Sequence of chain 1.A:
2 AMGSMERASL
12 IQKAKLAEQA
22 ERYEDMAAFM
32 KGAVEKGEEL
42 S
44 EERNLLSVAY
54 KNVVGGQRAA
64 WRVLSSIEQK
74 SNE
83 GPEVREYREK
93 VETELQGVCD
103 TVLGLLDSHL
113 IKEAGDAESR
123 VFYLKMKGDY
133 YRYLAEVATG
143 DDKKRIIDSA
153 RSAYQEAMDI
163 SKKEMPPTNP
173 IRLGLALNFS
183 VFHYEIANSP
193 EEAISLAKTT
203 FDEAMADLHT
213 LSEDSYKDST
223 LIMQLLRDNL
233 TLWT

Binding-site contacts:
Ligand atom CB contacts residue ASN180 of chain 1.A at 3.2 Å.
Ligand atom N contacts residue LEU234 of chain 1.A at 3.3 Å.
Ligand atom N contacts residue GLU19 of chain 1.A at 2.6 Å (salt-bridge).
Ligand atom O contacts residue LYS54 of chain 1.A at 3.6 Å.
Ligand atom C contacts residue ASN231 of chain 1.A at 3.6 Å.
Ligand atom O2P contacts residue ARG134 of chain 1.A at 2.8 Å (salt-bridge).
Ligand atom O3P contacts residue ARG134 of chain 1.A at 2.9 Å (salt-bridge).
Ligand atom O1P contacts residue ARG61 of chain 1.A at 2.9 Å (salt-bridge).
Ligand atom O3P contacts residue TYR135 of chain 1.A at 2.6 Å (h-bond).
Ligand atom CA contacts residue ASN180 of chain 1.A at 3.4 Å.
Ligand atom CB contacts residue TRP235 of chain 1.A at 3.4 Å (hydrophobic).
Ligand atom CD contacts residue UGN1 of chain 1.C at 3.6 Å.
Ligand atom CA contacts residue GLU19 of chain 1.A at 3.7 Å.
Ligand atom CG1 contacts residue LEU179 of chain 1.A at 3.6 Å (hydrophobic).
Ligand atom O contacts residue GLU187 of chain 1.A at 3.2 Å (salt-bridge).
Ligand atom CG1 contacts residue ASN180 of chain 1.A at 3.7 Å.
Ligand atom CB contacts residue GLU187 of chain 1.A at 3.0 Å.
Ligand atom C contacts residue ASN55 of chain 1.A at 3.5 Å.
Ligand atom O2P contacts residue ARG61 of chain 1.A at 2.9 Å (salt-bridge).
Ligand atom N contacts residue ASN180 of chain 1.A at 2.9 Å (h-bond).
Ligand atom P contacts residue ARG61 of chain 1.A at 3.6 Å.
Ligand atom N contacts residue LEU179 of chain 1.A at 3.5 Å.
Ligand atom CB contacts residue GLU19 of chain 1.A at 3.0 Å.
Ligand atom CA contacts residue GLU19 of chain 1.A at 3.4 Å.
Ligand atom CB contacts residue ASN55 of chain 1.A at 3.5 Å.
Ligand atom O contacts residue VAL183 of chain 1.A at 3.6 Å.
Ligand atom C contacts residue ASN180 of chain 1.A at 3.6 Å.
Ligand atom CA contacts residue ASN55 of chain 1.A at 3.3 Å.
Ligand atom C contacts residue GLU19 of chain 1.A at 3.6 Å.
Ligand atom O contacts residue VAL51 of chain 1.A at 3.5 Å.
Ligand atom O contacts residue ASN55 of chain 1.A at 2.9 Å (h-bond).
Ligand atom OG contacts residue GLU19 of chain 1.A at 3.7 Å.
Ligand atom N contacts residue ASN231 of chain 1.A at 2.8 Å (h-bond).
Ligand atom CG1 contacts residue GLY176 of chain 1.A at 3.6 Å.
Ligand atom O contacts residue ASN231 of chain 1.A at 2.9 Å (h-bond).
Ligand atom O contacts residue LYS54 of chain 1.A at 3.6 Å.
Ligand atom O contacts residue VAL51 of chain 1.A at 3.5 Å.
Ligand atom CA contacts residue ASN231 of chain 1.A at 3.5 Å.
Ligand atom OG contacts residue LEU48 of chain 1.A at 3.7 Å.
Ligand atom CD1 contacts residue GLY176 of chain 1.A at 3.7 Å.

A small-molecule ligand and the protein it binds are described below.
Small molecule (SMILES): CC[C@H](C)[C@H](NC(=O)[C@H](COP(=O)(O)O)NC(=O)CNC(=O)[C@H](C)N)C(=O)N1CCC[C@H]1C(=O)NCC(=O)N[C@@H](C)C(=O)N[C@@H](C)C(=O)N[C@H](C=O)CO